The small molecule below binds the protein below.
Small molecule (SMILES): N[C@@H](CCC(=O)O)C(=O)O

Sequence of chain 1.A:
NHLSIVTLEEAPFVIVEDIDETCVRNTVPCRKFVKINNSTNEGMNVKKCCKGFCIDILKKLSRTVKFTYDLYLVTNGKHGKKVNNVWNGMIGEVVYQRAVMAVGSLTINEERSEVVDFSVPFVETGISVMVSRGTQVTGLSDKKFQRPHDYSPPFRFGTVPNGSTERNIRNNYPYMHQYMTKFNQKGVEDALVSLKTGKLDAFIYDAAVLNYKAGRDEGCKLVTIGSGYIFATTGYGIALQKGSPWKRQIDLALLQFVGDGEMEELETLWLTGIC

Binding-site contacts:
Ligand atom CA contacts residue SER113 of chain 1.A at 3.9 Å.
Ligand atom OE1 contacts residue THR173 of chain 1.A at 2.4 Å (h-bond).
Ligand atom O contacts residue ARG120 of chain 1.A at 2.8 Å (salt-bridge).
Ligand atom C contacts residue ARG120 of chain 1.A at 3.4 Å.
Ligand atom OE2 contacts residue SER172 of chain 1.A at 3.4 Å (h-bond).
Ligand atom O contacts residue LEU114 of chain 1.A at 3.7 Å.
Ligand atom OE2 contacts residue THR173 of chain 1.A at 3.5 Å (h-bond).
Ligand atom N contacts residue SER113 of chain 1.A at 2.8 Å (h-bond).
Ligand atom OE1 contacts residue ASP214 of chain 1.A at 3.6 Å (salt-bridge).
Ligand atom CD contacts residue TYR213 of chain 1.A at 3.6 Å (hydrophobic).
Ligand atom OE1 contacts residue TYR213 of chain 1.A at 3.8 Å.
Ligand atom O contacts residue SER113 of chain 1.A at 3.5 Å (h-bond).
Ligand atom O contacts residue HIS87 of chain 1.A at 3.6 Å.
Ligand atom CA contacts residue SER172 of chain 1.A at 3.4 Å.
Ligand atom CG contacts residue TYR213 of chain 1.A at 3.4 Å (hydrophobic).
Ligand atom N contacts residue TYR244 of chain 1.A at 4.0 Å.
Ligand atom C contacts residue THR115 of chain 1.A at 3.7 Å.
Ligand atom OE2 contacts residue GLY171 of chain 1.A at 3.1 Å.
Ligand atom CB contacts residue HIS87 of chain 1.A at 3.4 Å.
Ligand atom CA contacts residue THR115 of chain 1.A at 3.5 Å.
Ligand atom OE2 contacts residue TYR213 of chain 1.A at 4.2 Å.
Ligand atom C contacts residue SER113 of chain 1.A at 4.1 Å.
Ligand atom OXT contacts residue GLY171 of chain 1.A at 3.5 Å.
Ligand atom O contacts residue SER172 of chain 1.A at 4.0 Å.
Ligand atom CD contacts residue THR173 of chain 1.A at 3.5 Å.
Ligand atom CB contacts residue TYR213 of chain 1.A at 4.2 Å (hydrophobic).
Ligand atom OXT contacts residue HIS87 of chain 1.A at 3.5 Å.
Ligand atom OXT contacts residue ARG120 of chain 1.A at 2.8 Å (salt-bridge).
Ligand atom CD contacts residue SER172 of chain 1.A at 3.9 Å.
Ligand atom N contacts residue HIS87 of chain 1.A at 3.9 Å.
Ligand atom N contacts residue ASP214 of chain 1.A at 3.7 Å.
Ligand atom OE2 contacts residue VAL168 of chain 1.A at 4.3 Å.
Ligand atom C contacts residue HIS87 of chain 1.A at 3.6 Å.
Ligand atom N contacts residue THR115 of chain 1.A at 2.9 Å (h-bond).
Ligand atom OE1 contacts residue SER172 of chain 1.A at 3.9 Å.
Ligand atom C contacts residue SER172 of chain 1.A at 3.3 Å.
Ligand atom CA contacts residue HIS87 of chain 1.A at 4.0 Å.
Ligand atom OXT contacts residue SER172 of chain 1.A at 2.9 Å (h-bond).
Ligand atom CG contacts residue ASP214 of chain 1.A at 4.0 Å.
Ligand atom O contacts residue THR115 of chain 1.A at 2.9 Å (h-bond).